Binding-site contacts:
Ligand atom N2 contacts residue ASN126 of chain 1.A at 2.9 Å (h-bond).
Ligand atom C7 contacts residue ARG122 of chain 1.A at 4.4 Å.
Ligand atom C8 contacts residue ARG122 of chain 1.A at 3.2 Å.
Ligand atom O7 contacts residue ASN126 of chain 1.A at 3.1 Å (h-bond).
Ligand atom C7 contacts residue ASN126 of chain 1.A at 3.2 Å.
Ligand atom C2 contacts residue ASN126 of chain 1.A at 2.5 Å.
Ligand atom C1 contacts residue ASN126 of chain 1.A at 1.4 Å.
Ligand atom O5 contacts residue ASN126 of chain 1.A at 2.4 Å (h-bond).
Ligand atom C5 contacts residue ASN126 of chain 1.A at 3.7 Å.
Ligand atom C8 contacts residue SER125 of chain 1.A at 4.2 Å.
Ligand atom C8 contacts residue GLU123 of chain 1.A at 4.3 Å.
Ligand atom C3 contacts residue ASN126 of chain 1.A at 3.8 Å.
Ligand atom C4 contacts residue ASN126 of chain 1.A at 4.2 Å.
Ligand atom O7 contacts residue GLU123 of chain 1.A at 4.4 Å.
Ligand atom C8 contacts residue ASN126 of chain 1.A at 4.4 Å.

Sequence of chain 1.A:
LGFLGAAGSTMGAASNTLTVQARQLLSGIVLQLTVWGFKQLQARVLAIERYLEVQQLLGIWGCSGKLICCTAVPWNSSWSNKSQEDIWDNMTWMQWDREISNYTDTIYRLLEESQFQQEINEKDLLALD

The small molecule below binds the protein below.
Small molecule (SMILES): CC(=O)N[C@@H]1[C@@H](O)[C@H](O)[C@@H](CO)O[C@H]1O